Sequence of chain 1.A:
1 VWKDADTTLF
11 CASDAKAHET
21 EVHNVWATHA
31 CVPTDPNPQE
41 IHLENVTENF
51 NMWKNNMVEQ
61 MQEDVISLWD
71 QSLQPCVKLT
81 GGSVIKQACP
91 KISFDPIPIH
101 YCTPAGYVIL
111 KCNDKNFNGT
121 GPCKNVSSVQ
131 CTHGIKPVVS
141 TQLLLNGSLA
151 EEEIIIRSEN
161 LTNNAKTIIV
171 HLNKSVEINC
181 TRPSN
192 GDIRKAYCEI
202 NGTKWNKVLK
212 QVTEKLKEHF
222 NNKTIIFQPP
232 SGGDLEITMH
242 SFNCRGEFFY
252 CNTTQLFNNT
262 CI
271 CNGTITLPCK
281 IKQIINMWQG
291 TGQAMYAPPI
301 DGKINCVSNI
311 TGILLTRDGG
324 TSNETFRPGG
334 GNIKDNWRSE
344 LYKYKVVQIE

Binding-site contacts:
Ligand atom O7 contacts residue ASN160 of chain 1.A at 4.1 Å.
Ligand atom C4 contacts residue LYS90 of chain 1.D at 4.0 Å.
Ligand atom C1 contacts residue ASN163 of chain 1.A at 4.2 Å.
Ligand atom C6 contacts residue THR162 of chain 1.A at 3.7 Å.
Ligand atom C1 contacts residue ASN160 of chain 1.A at 1.8 Å.
Ligand atom O6 contacts residue ASN163 of chain 1.A at 3.7 Å.
Ligand atom C5 contacts residue ASN160 of chain 1.A at 3.9 Å.
Ligand atom C5 contacts residue THR162 of chain 1.A at 3.5 Å.
Ligand atom C1 contacts residue THR162 of chain 1.A at 3.4 Å.
Ligand atom O3 contacts residue LYS90 of chain 1.D at 3.3 Å (salt-bridge).
Ligand atom C3 contacts residue ASN160 of chain 1.A at 4.1 Å.
Ligand atom C2 contacts residue ASN160 of chain 1.A at 2.7 Å.
Ligand atom O5 contacts residue ASN160 of chain 1.A at 2.6 Å (h-bond).
Ligand atom C4 contacts residue ASN160 of chain 1.A at 4.5 Å.
Ligand atom C5 contacts residue ASN163 of chain 1.A at 4.3 Å.
Ligand atom O5 contacts residue THR162 of chain 1.A at 3.3 Å (h-bond).
Ligand atom O6 contacts residue LYS29 of chain 1.D at 4.2 Å.
Ligand atom O4 contacts residue LYS90 of chain 1.D at 4.1 Å.
Ligand atom O5 contacts residue ASN163 of chain 1.A at 3.3 Å.
Ligand atom C7 contacts residue ASN160 of chain 1.A at 3.7 Å.
Ligand atom O6 contacts residue THR162 of chain 1.A at 4.2 Å.
Ligand atom C6 contacts residue ASN163 of chain 1.A at 4.0 Å.
Ligand atom N2 contacts residue ASN160 of chain 1.A at 3.0 Å (h-bond).
Ligand atom C3 contacts residue LYS90 of chain 1.D at 4.3 Å.

This protein binds this small molecule.
Small molecule (SMILES): CC(=O)N[C@@H]1[C@@H](O)[C@H](O)[C@@H](CO)O[C@H]1O

Sequence of chain 1.D:
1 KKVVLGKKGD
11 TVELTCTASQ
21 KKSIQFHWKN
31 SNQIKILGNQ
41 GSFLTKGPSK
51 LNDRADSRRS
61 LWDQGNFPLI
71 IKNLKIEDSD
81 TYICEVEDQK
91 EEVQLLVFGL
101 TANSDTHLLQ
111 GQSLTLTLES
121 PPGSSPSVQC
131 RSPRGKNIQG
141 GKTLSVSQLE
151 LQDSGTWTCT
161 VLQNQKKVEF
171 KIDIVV